Sequence of chain 1.B:
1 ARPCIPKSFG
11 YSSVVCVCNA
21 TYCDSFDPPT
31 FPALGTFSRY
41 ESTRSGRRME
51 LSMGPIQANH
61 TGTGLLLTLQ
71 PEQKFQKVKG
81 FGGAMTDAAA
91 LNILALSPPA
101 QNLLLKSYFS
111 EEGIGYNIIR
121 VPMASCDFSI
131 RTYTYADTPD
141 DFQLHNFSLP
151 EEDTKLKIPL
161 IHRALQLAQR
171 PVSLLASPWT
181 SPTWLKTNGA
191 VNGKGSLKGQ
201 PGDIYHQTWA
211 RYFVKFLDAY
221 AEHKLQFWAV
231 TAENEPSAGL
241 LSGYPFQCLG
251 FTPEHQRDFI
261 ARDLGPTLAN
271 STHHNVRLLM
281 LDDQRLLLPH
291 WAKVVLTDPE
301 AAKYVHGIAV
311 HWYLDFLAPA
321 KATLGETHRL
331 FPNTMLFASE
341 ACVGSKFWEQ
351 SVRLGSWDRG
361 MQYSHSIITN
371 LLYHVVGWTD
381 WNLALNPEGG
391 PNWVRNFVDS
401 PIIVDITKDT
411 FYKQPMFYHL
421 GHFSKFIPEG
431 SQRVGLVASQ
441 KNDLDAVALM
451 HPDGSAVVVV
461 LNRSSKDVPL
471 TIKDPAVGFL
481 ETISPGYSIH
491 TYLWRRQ

This protein binds this small molecule.
Small molecule (SMILES): CC(=O)N[C@@H]1[C@@H](O)[C@H](O)[C@@H](CO)O[C@H]1O

Binding-site contacts:
Ligand atom C7 contacts residue ASN146 of chain 1.B at 3.4 Å.
Ligand atom O5 contacts residue ASN146 of chain 1.B at 2.4 Å (h-bond).
Ligand atom C3 contacts residue ASN146 of chain 1.B at 3.8 Å.
Ligand atom C8 contacts residue ASN146 of chain 1.B at 4.5 Å.
Ligand atom C2 contacts residue ASN146 of chain 1.B at 2.4 Å.
Ligand atom O5 contacts residue HIS145 of chain 1.B at 4.1 Å.
Ligand atom C4 contacts residue ASN146 of chain 1.B at 4.2 Å.
Ligand atom C7 contacts residue THR138 of chain 1.B at 4.3 Å.
Ligand atom C5 contacts residue ASN146 of chain 1.B at 3.7 Å.
Ligand atom N2 contacts residue ASN146 of chain 1.B at 2.8 Å (h-bond).
Ligand atom O7 contacts residue THR138 of chain 1.B at 3.9 Å.
Ligand atom C8 contacts residue THR138 of chain 1.B at 3.8 Å.
Ligand atom O7 contacts residue ASN146 of chain 1.B at 3.6 Å.
Ligand atom C1 contacts residue ASN146 of chain 1.B at 1.5 Å.
Ligand atom O6 contacts residue HIS145 of chain 1.B at 3.6 Å.